Binding-site contacts:
Ligand atom O5 contacts residue MET107 of chain 1.A at 4.2 Å.
Ligand atom O5 contacts residue ASN75 of chain 1.A at 2.4 Å (h-bond).
Ligand atom O7 contacts residue ASN75 of chain 1.A at 3.9 Å.
Ligand atom C2 contacts residue ASN75 of chain 1.A at 2.5 Å.
Ligand atom C3 contacts residue THR77 of chain 1.A at 4.1 Å.
Ligand atom C1 contacts residue THR77 of chain 1.A at 4.0 Å.
Ligand atom C5 contacts residue ASN75 of chain 1.A at 3.7 Å.
Ligand atom O5 contacts residue LEU92 of chain 1.A at 4.1 Å.
Ligand atom N2 contacts residue ASN75 of chain 1.A at 3.1 Å (h-bond).
Ligand atom C1 contacts residue ASN75 of chain 1.A at 1.4 Å.
Ligand atom C1 contacts residue LEU92 of chain 1.A at 4.3 Å (hydrophobic).
Ligand atom O6 contacts residue VAL140 of chain 1.A at 4.4 Å.
Ligand atom C3 contacts residue ASN75 of chain 1.A at 3.9 Å.
Ligand atom C2 contacts residue THR77 of chain 1.A at 4.1 Å.
Ligand atom O6 contacts residue LEU92 of chain 1.A at 4.0 Å.
Ligand atom O6 contacts residue GLY138 of chain 1.A at 4.2 Å.
Ligand atom C7 contacts residue ASN75 of chain 1.A at 3.7 Å.
Ligand atom C8 contacts residue ASN75 of chain 1.A at 3.3 Å.
Ligand atom N2 contacts residue THR77 of chain 1.A at 3.6 Å.
Ligand atom C4 contacts residue ASN75 of chain 1.A at 4.3 Å.

A protein and the small-molecule ligand that binds it are described below.
Small molecule (SMILES): CC(=O)N[C@@H]1[C@@H](O)[C@H](O)[C@@H](CO)O[C@H]1O

Sequence of chain 1.A:
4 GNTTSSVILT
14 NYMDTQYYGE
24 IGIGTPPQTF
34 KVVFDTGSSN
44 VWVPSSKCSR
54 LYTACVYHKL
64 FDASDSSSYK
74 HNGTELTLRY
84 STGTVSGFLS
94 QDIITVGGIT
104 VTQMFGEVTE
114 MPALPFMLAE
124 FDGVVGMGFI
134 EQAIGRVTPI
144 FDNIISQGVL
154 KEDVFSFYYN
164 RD